Binding-site contacts:
Ligand atom O7 contacts residue THR203 of chain 2.A at 4.5 Å.
Ligand atom O7 contacts residue SER191 of chain 2.A at 3.7 Å.
Ligand atom C7 contacts residue LYS177 of chain 2.A at 3.6 Å.
Ligand atom O7 contacts residue LEU179 of chain 2.A at 4.0 Å.
Ligand atom C7 contacts residue HIS175 of chain 2.A at 4.3 Å.
Ligand atom C2 contacts residue SER191 of chain 2.A at 4.0 Å.
Ligand atom C2 contacts residue ASN201 of chain 2.A at 2.4 Å.
Ligand atom C1 contacts residue ASN201 of chain 2.A at 1.4 Å.
Ligand atom N2 contacts residue LYS177 of chain 2.A at 3.3 Å (salt-bridge).
Ligand atom N2 contacts residue ASN201 of chain 2.A at 3.0 Å (h-bond).
Ligand atom C5 contacts residue ASN201 of chain 2.A at 3.6 Å.
Ligand atom C3 contacts residue ASN201 of chain 2.A at 3.7 Å.
Ligand atom C7 contacts residue LEU179 of chain 2.A at 3.9 Å (hydrophobic).
Ligand atom O7 contacts residue ASN201 of chain 2.A at 3.5 Å (h-bond).
Ligand atom O5 contacts residue ASN201 of chain 2.A at 2.3 Å (h-bond).
Ligand atom C8 contacts residue THR180 of chain 2.A at 4.2 Å.
Ligand atom C4 contacts residue ASN201 of chain 2.A at 4.2 Å.
Ligand atom C1 contacts residue SER191 of chain 2.A at 4.2 Å.
Ligand atom C8 contacts residue ASP178 of chain 2.A at 4.2 Å.
Ligand atom C1 contacts residue LYS177 of chain 2.A at 4.0 Å.
Ligand atom C8 contacts residue LEU179 of chain 2.A at 3.1 Å (hydrophobic).
Ligand atom O6 contacts residue SER191 of chain 2.A at 4.0 Å.
Ligand atom O7 contacts residue HIS175 of chain 2.A at 3.7 Å.
Ligand atom C2 contacts residue LYS177 of chain 2.A at 4.1 Å.
Ligand atom C4 contacts residue SER191 of chain 2.A at 4.0 Å.
Ligand atom C6 contacts residue PRO193 of chain 2.A at 4.3 Å (hydrophobic).
Ligand atom C8 contacts residue LYS177 of chain 2.A at 3.5 Å.
Ligand atom O6 contacts residue PRO193 of chain 2.A at 3.4 Å.
Ligand atom C5 contacts residue SER191 of chain 2.A at 3.6 Å.
Ligand atom C6 contacts residue SER191 of chain 2.A at 3.2 Å.
Ligand atom C7 contacts residue ASN201 of chain 2.A at 3.5 Å.
Ligand atom O5 contacts residue SER191 of chain 2.A at 3.2 Å (h-bond).

Sequence of chain 2.A:
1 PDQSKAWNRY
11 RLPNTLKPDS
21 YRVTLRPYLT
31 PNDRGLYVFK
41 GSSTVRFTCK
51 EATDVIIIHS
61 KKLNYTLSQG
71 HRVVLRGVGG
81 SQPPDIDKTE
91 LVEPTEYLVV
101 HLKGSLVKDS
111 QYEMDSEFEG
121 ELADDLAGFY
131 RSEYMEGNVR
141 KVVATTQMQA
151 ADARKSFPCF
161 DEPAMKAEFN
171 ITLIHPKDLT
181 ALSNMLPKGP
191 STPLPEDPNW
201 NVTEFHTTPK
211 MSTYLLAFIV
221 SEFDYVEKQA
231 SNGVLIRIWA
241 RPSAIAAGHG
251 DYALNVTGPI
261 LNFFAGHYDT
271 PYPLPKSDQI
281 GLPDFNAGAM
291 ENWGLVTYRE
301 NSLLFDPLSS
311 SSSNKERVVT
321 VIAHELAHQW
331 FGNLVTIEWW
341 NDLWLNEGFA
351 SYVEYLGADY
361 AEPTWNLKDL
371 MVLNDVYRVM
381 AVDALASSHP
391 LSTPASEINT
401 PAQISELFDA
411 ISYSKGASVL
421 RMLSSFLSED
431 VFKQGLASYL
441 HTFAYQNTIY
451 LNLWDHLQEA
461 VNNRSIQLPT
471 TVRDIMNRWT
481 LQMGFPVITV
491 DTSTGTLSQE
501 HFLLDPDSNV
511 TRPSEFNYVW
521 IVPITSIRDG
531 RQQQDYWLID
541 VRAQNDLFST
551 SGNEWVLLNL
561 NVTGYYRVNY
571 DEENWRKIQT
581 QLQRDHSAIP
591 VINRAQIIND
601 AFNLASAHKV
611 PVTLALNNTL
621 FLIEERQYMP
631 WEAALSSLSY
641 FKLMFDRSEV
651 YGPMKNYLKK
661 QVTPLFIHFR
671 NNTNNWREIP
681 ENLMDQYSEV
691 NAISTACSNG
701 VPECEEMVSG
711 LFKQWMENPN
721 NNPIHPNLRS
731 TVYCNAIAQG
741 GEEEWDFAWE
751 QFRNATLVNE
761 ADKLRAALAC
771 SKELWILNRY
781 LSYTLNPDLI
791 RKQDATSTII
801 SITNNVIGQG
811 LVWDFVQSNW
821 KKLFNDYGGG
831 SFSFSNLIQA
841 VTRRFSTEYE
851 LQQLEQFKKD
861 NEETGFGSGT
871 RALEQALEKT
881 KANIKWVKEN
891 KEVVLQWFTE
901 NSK

The protein below binds the small molecule below.
Small molecule (SMILES): CC(=O)N[C@@H]1[C@@H](O)[C@H](O)[C@@H](CO)O[C@H]1O